Sequence of chain 1.D:
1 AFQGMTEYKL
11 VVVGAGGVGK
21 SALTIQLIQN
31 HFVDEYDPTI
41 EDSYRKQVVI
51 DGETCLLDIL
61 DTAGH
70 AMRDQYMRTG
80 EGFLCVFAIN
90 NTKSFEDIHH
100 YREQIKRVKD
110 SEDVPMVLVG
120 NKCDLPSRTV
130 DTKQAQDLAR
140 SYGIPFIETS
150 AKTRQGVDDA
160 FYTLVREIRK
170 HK

A small-molecule ligand and the protein it binds are described below.
Small molecule (SMILES): Nc1nc2c(ncn2[C@@H]2O[C@H](CO[P](=O)(O)O[P](=O)(O)NP(=O)(O)O)[C@@H](O)[C@H]2O)c(=O)[nH]1

Binding-site contacts:
Ligand atom O6 contacts residue ASN120 of chain 1.D at 3.3 Å (h-bond).
Ligand atom C8 contacts residue ALA22 of chain 1.D at 3.5 Å (hydrophobic).
Ligand atom O1G contacts residue LYS20 of chain 1.D at 2.7 Å (salt-bridge).
Ligand atom N3B contacts residue TYR36 of chain 1.D at 3.6 Å.
Ligand atom O3' contacts residue ASP34 of chain 1.D at 3.0 Å (salt-bridge).
Ligand atom C6 contacts residue LYS121 of chain 1.D at 3.6 Å.
Ligand atom O2B contacts residue MG1 of chain 1.Q at 2.0 Å.
Ligand atom O6 contacts residue ALA150 of chain 1.D at 2.8 Å (h-bond).
Ligand atom O1B contacts residue GLY19 of chain 1.D at 3.3 Å (h-bond).
Ligand atom O3G contacts residue TYR36 of chain 1.D at 3.6 Å.
Ligand atom O2A contacts residue ALA22 of chain 1.D at 2.9 Å (h-bond).
Ligand atom O2' contacts residue PHE32 of chain 1.D at 3.4 Å.
Ligand atom O1B contacts residue LYS20 of chain 1.D at 2.7 Å (salt-bridge).
Ligand atom N3B contacts residue MG1 of chain 1.Q at 3.6 Å.
Ligand atom O3A contacts residue GLY19 of chain 1.D at 3.2 Å (h-bond).
Ligand atom O6 contacts residue ASP123 of chain 1.D at 3.4 Å (salt-bridge).
Ligand atom O3G contacts residue PRO38 of chain 1.D at 3.3 Å.
Ligand atom PG contacts residue MG1 of chain 1.Q at 3.4 Å.
Ligand atom O2G contacts residue THR39 of chain 1.D at 3.1 Å (h-bond).
Ligand atom O6 contacts residue SER149 of chain 1.D at 3.3 Å.
Ligand atom O2' contacts residue ASP34 of chain 1.D at 3.2 Å (salt-bridge).
Ligand atom C6 contacts residue ASP123 of chain 1.D at 3.5 Å.
Ligand atom N7 contacts residue ASN120 of chain 1.D at 3.1 Å (h-bond).
Ligand atom O1G contacts residue GLY64 of chain 1.D at 3.0 Å (h-bond).
Ligand atom N7 contacts residue ALA150 of chain 1.D at 3.6 Å.
Ligand atom O2G contacts residue MG1 of chain 1.Q at 2.2 Å.
Ligand atom N2 contacts residue LEU124 of chain 1.D at 3.6 Å.
Ligand atom C2' contacts residue VAL33 of chain 1.D at 3.6 Å (hydrophobic).
Ligand atom O1G contacts residue GLY16 of chain 1.D at 3.4 Å.
Ligand atom O2B contacts residue SER21 of chain 1.D at 3.1 Å (h-bond).
Ligand atom N1 contacts residue ASP123 of chain 1.D at 2.8 Å (salt-bridge).
Ligand atom O2' contacts residue VAL33 of chain 1.D at 2.7 Å (h-bond).
Ligand atom N3B contacts residue GLY17 of chain 1.D at 3.1 Å (h-bond).
Ligand atom O4' contacts residue LYS121 of chain 1.D at 3.0 Å (salt-bridge).
Ligand atom O2A contacts residue SER21 of chain 1.D at 3.4 Å (h-bond).
Ligand atom O1B contacts residue VAL18 of chain 1.D at 3.5 Å (h-bond).
Ligand atom O6 contacts residue LYS121 of chain 1.D at 3.2 Å.
Ligand atom N2 contacts residue ASP123 of chain 1.D at 2.9 Å (salt-bridge).
Ligand atom PB contacts residue MG1 of chain 1.Q at 3.2 Å.
Ligand atom O2A contacts residue GLY19 of chain 1.D at 3.5 Å.